Sequence of chain 37.F:
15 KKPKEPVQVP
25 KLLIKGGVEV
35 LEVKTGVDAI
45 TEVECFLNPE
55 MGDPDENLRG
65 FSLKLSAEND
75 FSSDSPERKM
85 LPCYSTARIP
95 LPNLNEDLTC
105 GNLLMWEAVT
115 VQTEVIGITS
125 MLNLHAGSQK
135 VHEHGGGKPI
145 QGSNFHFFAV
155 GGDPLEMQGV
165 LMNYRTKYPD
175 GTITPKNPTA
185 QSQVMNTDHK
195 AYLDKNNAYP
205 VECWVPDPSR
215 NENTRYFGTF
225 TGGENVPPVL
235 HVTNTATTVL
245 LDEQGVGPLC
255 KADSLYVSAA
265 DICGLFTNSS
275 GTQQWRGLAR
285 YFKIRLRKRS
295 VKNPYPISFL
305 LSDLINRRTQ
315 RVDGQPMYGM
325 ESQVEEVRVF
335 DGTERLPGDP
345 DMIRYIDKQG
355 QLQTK

Binding-site contacts:
Ligand atom C10 contacts residue GLN278 of chain 36.F at 4.1 Å.
Ligand atom O9 contacts residue LYS68 of chain 36.F at 2.5 Å (salt-bridge).
Ligand atom C8 contacts residue GLN278 of chain 36.F at 3.7 Å.
Ligand atom O1B contacts residue LYS68 of chain 36.F at 3.0 Å (salt-bridge).
Ligand atom C1 contacts residue ASN272 of chain 36.F at 3.9 Å.
Ligand atom C11 contacts residue HIS138 of chain 37.F at 3.1 Å.
Ligand atom C11 contacts residue ASN272 of chain 36.F at 3.6 Å.
Ligand atom C8 contacts residue LYS68 of chain 36.F at 3.5 Å.
Ligand atom O8 contacts residue GLN278 of chain 36.F at 3.5 Å (h-bond).
Ligand atom O4 contacts residue ASP74 of chain 40.F at 4.0 Å.
Ligand atom O8 contacts residue THR276 of chain 36.F at 3.9 Å.
Ligand atom C11 contacts residue GLN278 of chain 36.F at 3.5 Å.
Ligand atom O8 contacts residue ASN272 of chain 36.F at 3.3 Å (h-bond).
Ligand atom C6 contacts residue LYS68 of chain 36.F at 4.0 Å.
Ligand atom C10 contacts residue LEU62 of chain 36.F at 3.6 Å (hydrophobic).
Ligand atom O10 contacts residue PHE75 of chain 40.F at 3.9 Å.
Ligand atom C11 contacts residue PHE75 of chain 40.F at 3.5 Å (hydrophobic).
Ligand atom C10 contacts residue ASN272 of chain 36.F at 3.9 Å.
Ligand atom N5 contacts residue GLN278 of chain 36.F at 3.9 Å.
Ligand atom C1 contacts residue THR276 of chain 36.F at 3.1 Å.
Ligand atom O1A contacts residue ASN272 of chain 36.F at 4.1 Å.
Ligand atom C11 contacts residue PHE65 of chain 36.F at 4.0 Å (hydrophobic).
Ligand atom C11 contacts residue THR276 of chain 36.F at 3.2 Å.
Ligand atom O10 contacts residue LEU62 of chain 36.F at 3.2 Å.
Ligand atom O1B contacts residue ASN272 of chain 36.F at 3.4 Å (h-bond).
Ligand atom O1A contacts residue SER274 of chain 36.F at 3.8 Å.
Ligand atom O1B contacts residue THR276 of chain 36.F at 2.4 Å (h-bond).
Ligand atom C11 contacts residue LEU62 of chain 36.F at 3.9 Å (hydrophobic).
Ligand atom C9 contacts residue GLN278 of chain 36.F at 3.3 Å.
Ligand atom C9 contacts residue LEU67 of chain 36.F at 3.4 Å (hydrophobic).
Ligand atom C6 contacts residue ASN272 of chain 36.F at 3.6 Å.
Ligand atom O1A contacts residue THR276 of chain 36.F at 3.3 Å (h-bond).
Ligand atom O9 contacts residue LEU67 of chain 36.F at 2.3 Å.
Ligand atom C9 contacts residue LYS68 of chain 36.F at 3.6 Å.
Ligand atom C11 contacts residue PHE270 of chain 36.F at 3.9 Å (hydrophobic).
Ligand atom O8 contacts residue LYS68 of chain 36.F at 3.1 Å.
Ligand atom C7 contacts residue GLN278 of chain 36.F at 3.9 Å.
Ligand atom N5 contacts residue ASN272 of chain 36.F at 3.2 Å (h-bond).
Ligand atom O9 contacts residue GLN278 of chain 36.F at 4.1 Å.
Ligand atom O7 contacts residue LEU62 of chain 36.F at 3.9 Å.

This protein binds this small molecule.
Small molecule (SMILES): CC(=O)N[C@H]1[C@H]([C@H](O)[C@H](O)CO)O[C@@](O[C@H](CO)[C@@H](O)[C@@H]2O[C@@H](C(=O)O)C[C@H](O)[C@H]2NC(C)=O)(C(=O)O)C[C@@H]1O

Sequence of chain 40.F:
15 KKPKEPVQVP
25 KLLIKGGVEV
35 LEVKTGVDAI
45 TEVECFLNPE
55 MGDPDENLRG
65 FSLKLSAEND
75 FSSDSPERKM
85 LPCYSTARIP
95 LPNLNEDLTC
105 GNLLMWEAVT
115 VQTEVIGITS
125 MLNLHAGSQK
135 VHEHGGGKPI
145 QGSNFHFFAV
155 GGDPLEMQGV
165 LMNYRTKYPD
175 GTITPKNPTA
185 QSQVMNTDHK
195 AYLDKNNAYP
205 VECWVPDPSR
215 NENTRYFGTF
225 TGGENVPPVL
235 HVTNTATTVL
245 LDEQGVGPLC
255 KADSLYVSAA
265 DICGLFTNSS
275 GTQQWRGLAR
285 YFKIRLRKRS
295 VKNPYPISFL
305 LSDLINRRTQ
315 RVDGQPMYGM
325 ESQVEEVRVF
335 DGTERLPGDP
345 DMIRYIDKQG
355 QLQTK

Sequence of chain 36.F:
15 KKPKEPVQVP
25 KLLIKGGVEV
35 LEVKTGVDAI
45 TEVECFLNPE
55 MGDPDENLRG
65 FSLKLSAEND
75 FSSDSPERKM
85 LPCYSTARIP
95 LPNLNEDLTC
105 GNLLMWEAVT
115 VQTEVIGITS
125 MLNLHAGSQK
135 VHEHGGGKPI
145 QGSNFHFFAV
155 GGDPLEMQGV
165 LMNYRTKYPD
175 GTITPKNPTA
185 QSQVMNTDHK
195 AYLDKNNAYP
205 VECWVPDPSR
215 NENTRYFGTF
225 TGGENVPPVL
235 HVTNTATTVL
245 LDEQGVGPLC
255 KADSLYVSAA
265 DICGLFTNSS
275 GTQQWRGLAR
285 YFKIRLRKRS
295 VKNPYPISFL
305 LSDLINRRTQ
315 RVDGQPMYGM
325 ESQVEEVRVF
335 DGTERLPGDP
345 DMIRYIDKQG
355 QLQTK